Binding-site contacts:
Ligand atom C contacts residue TYR345 of chain 1.A at 3.5 Å (hydrophobic).
Ligand atom CA contacts residue ARG437 of chain 1.A at 3.3 Å.
Ligand atom NZ contacts residue TYR468 of chain 1.A at 3.5 Å (h-bond).
Ligand atom N contacts residue TYR341 of chain 1.A at 3.5 Å.
Ligand atom CZ contacts residue SER441 of chain 1.A at 3.0 Å.
Ligand atom CD2 contacts residue TYR345 of chain 1.A at 3.5 Å (hydrophobic).
Ligand atom O contacts residue ARG380 of chain 1.A at 3.2 Å (salt-bridge).
Ligand atom C contacts residue VAL381 of chain 1.A at 3.6 Å (hydrophobic).
Ligand atom O contacts residue VAL381 of chain 1.A at 3.3 Å.
Ligand atom CD contacts residue ASN434 of chain 1.A at 3.2 Å.
Ligand atom NH2 contacts residue SER441 of chain 1.A at 3.0 Å (h-bond).
Ligand atom CG contacts residue GLN440 of chain 1.A at 3.3 Å.
Ligand atom NH1 contacts residue ARG437 of chain 1.A at 2.7 Å (salt-bridge).
Ligand atom O contacts residue ARG380 of chain 1.A at 3.0 Å (salt-bridge).
Ligand atom NZ contacts residue TYR510 of chain 1.A at 3.1 Å (h-bond).
Ligand atom O contacts residue HIS476 of chain 1.A at 2.9 Å (h-bond).
Ligand atom O contacts residue ARG437 of chain 1.A at 3.2 Å (salt-bridge).
Ligand atom O contacts residue ARG437 of chain 1.A at 3.4 Å.
Ligand atom O contacts residue SER479 of chain 1.A at 3.1 Å (h-bond).
Ligand atom NH1 contacts residue SER441 of chain 1.A at 2.6 Å (h-bond).
Ligand atom N contacts residue TYR338 of chain 1.A at 2.9 Å (h-bond).
Ligand atom OG1 contacts residue TYR483 of chain 1.A at 3.1 Å.
Ligand atom ND2 contacts residue LEU472 of chain 1.A at 3.4 Å.
Ligand atom OD1 contacts residue TYR515 of chain 1.A at 3.2 Å.
Ligand atom C contacts residue ARG437 of chain 1.A at 3.1 Å.
Ligand atom OXT contacts residue ARG380 of chain 1.A at 3.2 Å.
Ligand atom C contacts residue ARG380 of chain 1.A at 3.2 Å.
Ligand atom O contacts residue TYR338 of chain 1.A at 2.2 Å (h-bond).
Ligand atom OXT contacts residue SER377 of chain 1.A at 3.3 Å.
Ligand atom N contacts residue ARG437 of chain 1.A at 3.2 Å (salt-bridge).
Ligand atom NH2 contacts residue GLU388 of chain 1.A at 3.4 Å (salt-bridge).
Ligand atom O contacts residue TYR515 of chain 1.A at 3.5 Å.
Ligand atom CD contacts residue GLN440 of chain 1.A at 3.3 Å.
Ligand atom O contacts residue LYS430 of chain 1.A at 3.3 Å.
Ligand atom CE contacts residue TYR468 of chain 1.A at 3.1 Å (hydrophobic).
Ligand atom C contacts residue TYR338 of chain 1.A at 3.4 Å (hydrophobic).
Ligand atom O contacts residue TYR338 of chain 1.A at 3.1 Å.
Ligand atom O contacts residue TYR345 of chain 1.A at 2.7 Å (h-bond).
Ligand atom CD contacts residue VAL342 of chain 1.A at 3.6 Å (hydrophobic).
Ligand atom CB contacts residue GLU469 of chain 1.A at 3.2 Å.

Sequence of chain 1.A:
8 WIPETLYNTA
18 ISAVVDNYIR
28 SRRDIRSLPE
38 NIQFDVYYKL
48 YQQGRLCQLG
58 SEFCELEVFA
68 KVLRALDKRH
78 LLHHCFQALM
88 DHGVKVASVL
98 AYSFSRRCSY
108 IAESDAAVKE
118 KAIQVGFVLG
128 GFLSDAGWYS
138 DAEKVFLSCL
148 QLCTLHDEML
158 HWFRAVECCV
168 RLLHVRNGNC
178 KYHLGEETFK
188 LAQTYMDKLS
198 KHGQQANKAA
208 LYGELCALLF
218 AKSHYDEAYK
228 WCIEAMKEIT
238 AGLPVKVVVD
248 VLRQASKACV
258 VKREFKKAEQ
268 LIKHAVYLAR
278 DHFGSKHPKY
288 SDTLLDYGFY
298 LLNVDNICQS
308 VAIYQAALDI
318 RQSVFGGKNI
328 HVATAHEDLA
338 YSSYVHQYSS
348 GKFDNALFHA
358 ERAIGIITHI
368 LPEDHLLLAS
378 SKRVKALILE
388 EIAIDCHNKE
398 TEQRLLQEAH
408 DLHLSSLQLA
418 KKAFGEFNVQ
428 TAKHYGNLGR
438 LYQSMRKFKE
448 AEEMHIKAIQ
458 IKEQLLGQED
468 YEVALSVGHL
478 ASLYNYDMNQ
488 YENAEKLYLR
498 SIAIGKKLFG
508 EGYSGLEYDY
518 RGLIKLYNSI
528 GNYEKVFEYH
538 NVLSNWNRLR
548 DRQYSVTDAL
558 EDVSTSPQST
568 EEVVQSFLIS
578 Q

This protein binds this small molecule.
Small molecule (SMILES): CC(C)C[C@H](N)C(=O)N[C@H](C(=O)N[C@@H](CCCN=C(N)N)C(=O)N[C@@H](CC(N)=O)C(=O)N[C@@H](CCCCN)C(=O)NCC(=O)N1CCC[C@H]1C(=O)N[C@@H](C)C(=O)N[C@@H](C)C(=O)O)[C@@H](C)O